Binding-site contacts:
Ligand atom C5 contacts residue ASN78 of chain 1.B at 3.4 Å.
Ligand atom C3 contacts residue ASN78 of chain 1.B at 3.9 Å.
Ligand atom C2 contacts residue ASN78 of chain 1.B at 2.8 Å.
Ligand atom C8 contacts residue HIS81 of chain 1.B at 3.5 Å.
Ligand atom C8 contacts residue ASN78 of chain 1.B at 4.1 Å.
Ligand atom N2 contacts residue ASN78 of chain 1.B at 2.6 Å (h-bond).
Ligand atom C1 contacts residue ASN78 of chain 1.B at 1.4 Å.
Ligand atom O5 contacts residue ASN78 of chain 1.B at 2.3 Å (h-bond).
Ligand atom C4 contacts residue ASN78 of chain 1.B at 4.2 Å.
Ligand atom C6 contacts residue ASN78 of chain 1.B at 4.4 Å.
Ligand atom C7 contacts residue ASN78 of chain 1.B at 3.6 Å.

Sequence of chain 1.B:
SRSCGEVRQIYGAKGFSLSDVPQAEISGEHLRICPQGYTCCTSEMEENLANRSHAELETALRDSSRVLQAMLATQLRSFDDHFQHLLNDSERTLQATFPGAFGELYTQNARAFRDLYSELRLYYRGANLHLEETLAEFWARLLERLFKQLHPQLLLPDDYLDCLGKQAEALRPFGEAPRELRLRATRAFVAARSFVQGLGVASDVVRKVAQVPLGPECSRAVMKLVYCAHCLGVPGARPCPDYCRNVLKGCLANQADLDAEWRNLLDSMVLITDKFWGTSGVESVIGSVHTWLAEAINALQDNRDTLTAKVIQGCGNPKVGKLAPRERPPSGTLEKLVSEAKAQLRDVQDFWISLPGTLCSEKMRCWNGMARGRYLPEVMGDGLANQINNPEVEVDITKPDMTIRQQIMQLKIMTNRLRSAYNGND

The protein below binds the small molecule below.
Small molecule (SMILES): CC(=O)N[C@@H]1[C@@H](O)[C@H](O)[C@@H](CO)O[C@H]1O